Sequence of chain 1.B:
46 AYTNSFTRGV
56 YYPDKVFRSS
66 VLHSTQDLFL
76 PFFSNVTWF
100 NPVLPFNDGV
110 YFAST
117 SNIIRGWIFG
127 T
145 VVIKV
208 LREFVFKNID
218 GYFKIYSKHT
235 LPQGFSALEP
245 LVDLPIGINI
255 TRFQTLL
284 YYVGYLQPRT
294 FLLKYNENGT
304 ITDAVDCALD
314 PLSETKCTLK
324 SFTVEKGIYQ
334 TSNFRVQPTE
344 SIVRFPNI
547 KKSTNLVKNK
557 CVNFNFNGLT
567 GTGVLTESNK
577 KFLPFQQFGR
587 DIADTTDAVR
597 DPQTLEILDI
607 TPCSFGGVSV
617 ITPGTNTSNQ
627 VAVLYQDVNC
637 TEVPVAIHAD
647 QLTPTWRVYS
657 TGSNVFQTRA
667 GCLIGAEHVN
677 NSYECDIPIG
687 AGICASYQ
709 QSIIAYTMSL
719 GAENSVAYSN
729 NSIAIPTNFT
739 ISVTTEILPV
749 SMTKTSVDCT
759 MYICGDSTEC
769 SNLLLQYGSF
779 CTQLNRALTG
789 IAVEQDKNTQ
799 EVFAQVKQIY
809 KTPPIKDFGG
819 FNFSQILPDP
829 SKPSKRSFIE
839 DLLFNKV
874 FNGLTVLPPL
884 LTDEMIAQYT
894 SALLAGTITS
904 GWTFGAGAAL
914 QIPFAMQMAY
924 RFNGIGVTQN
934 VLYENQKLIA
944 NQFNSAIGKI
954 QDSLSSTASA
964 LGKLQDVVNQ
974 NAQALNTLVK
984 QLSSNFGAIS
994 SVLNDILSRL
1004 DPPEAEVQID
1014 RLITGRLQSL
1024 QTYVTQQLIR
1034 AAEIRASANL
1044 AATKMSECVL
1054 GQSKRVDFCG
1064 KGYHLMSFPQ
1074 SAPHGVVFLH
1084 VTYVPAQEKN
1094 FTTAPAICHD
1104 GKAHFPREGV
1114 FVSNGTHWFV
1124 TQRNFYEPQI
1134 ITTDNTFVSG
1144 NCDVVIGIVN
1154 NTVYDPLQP

The protein below binds the small molecule below.
Small molecule (SMILES): CC(=O)N[C@@H]1[C@@H](O)[C@H](O)[C@@H](CO)O[C@H]1O

Binding-site contacts:
Ligand atom C2 contacts residue ASN635 of chain 1.B at 2.5 Å.
Ligand atom C3 contacts residue ASN635 of chain 1.B at 3.8 Å.
Ligand atom C4 contacts residue ASN635 of chain 1.B at 4.2 Å.
Ligand atom C1 contacts residue ASN635 of chain 1.B at 1.4 Å.
Ligand atom C5 contacts residue ASN635 of chain 1.B at 3.7 Å.
Ligand atom N2 contacts residue ASN635 of chain 1.B at 2.9 Å (h-bond).
Ligand atom O7 contacts residue ASN635 of chain 1.B at 4.3 Å.
Ligand atom C8 contacts residue ASN635 of chain 1.B at 3.6 Å.
Ligand atom O5 contacts residue ASN635 of chain 1.B at 2.4 Å (h-bond).
Ligand atom C7 contacts residue ASN635 of chain 1.B at 3.4 Å.